Sequence of chain 1.B:
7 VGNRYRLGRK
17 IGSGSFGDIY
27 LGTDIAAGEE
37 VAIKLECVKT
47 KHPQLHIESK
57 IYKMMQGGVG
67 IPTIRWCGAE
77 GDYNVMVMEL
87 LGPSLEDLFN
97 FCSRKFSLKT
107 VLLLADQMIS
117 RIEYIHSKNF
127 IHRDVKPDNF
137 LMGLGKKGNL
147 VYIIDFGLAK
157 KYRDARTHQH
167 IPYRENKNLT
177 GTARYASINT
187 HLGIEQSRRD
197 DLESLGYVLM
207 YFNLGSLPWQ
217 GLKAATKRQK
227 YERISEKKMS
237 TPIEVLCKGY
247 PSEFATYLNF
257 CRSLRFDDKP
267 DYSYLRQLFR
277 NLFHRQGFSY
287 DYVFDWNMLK

The protein below binds the small molecule below.
Small molecule (SMILES): Nc1ncnc2c1c(COc1cccc(Cl)c1)nn2C1CCOCC1

Binding-site contacts:
Ligand atom O2 contacts residue MET84 of chain 1.B at 3.8 Å.
Ligand atom C12 contacts residue MET84 of chain 1.B at 3.8 Å (hydrophobic).
Ligand atom N3 contacts residue ALA38 of chain 1.B at 3.4 Å.
Ligand atom C3 contacts residue ALA38 of chain 1.B at 3.8 Å (hydrophobic).
Ligand atom C3 contacts residue MET84 of chain 1.B at 3.6 Å (hydrophobic).
Ligand atom N1 contacts residue ILE150 of chain 1.B at 3.6 Å.
Ligand atom C10 contacts residue ALA38 of chain 1.B at 3.5 Å (hydrophobic).
Ligand atom C2 contacts residue ILE25 of chain 1.B at 3.3 Å (hydrophobic).
Ligand atom C11 contacts residue ILE150 of chain 1.B at 3.8 Å (hydrophobic).
Ligand atom C14 contacts residue SER19 of chain 1.B at 3.8 Å.
Ligand atom C4 contacts residue LYS40 of chain 1.B at 3.5 Å.
Ligand atom C1 contacts residue MET84 of chain 1.B at 3.6 Å (hydrophobic).
Ligand atom N4 contacts residue LEU87 of chain 1.B at 2.9 Å (h-bond).
Ligand atom C6 contacts residue MET84 of chain 1.B at 3.9 Å (hydrophobic).
Ligand atom C1 contacts residue ILE25 of chain 1.B at 3.6 Å (hydrophobic).
Ligand atom C5 contacts residue MET82 of chain 1.B at 3.5 Å (hydrophobic).
Ligand atom C6 contacts residue MET82 of chain 1.B at 3.7 Å (hydrophobic).
Ligand atom C4 contacts residue MET82 of chain 1.B at 3.2 Å (hydrophobic).
Ligand atom CL1 contacts residue MET82 of chain 1.B at 3.5 Å.
Ligand atom C14 contacts residue GLY18 of chain 1.B at 3.1 Å.
Ligand atom C15 contacts residue SER19 of chain 1.B at 3.9 Å.
Ligand atom C7 contacts residue LEU87 of chain 1.B at 3.3 Å (hydrophobic).
Ligand atom C8 contacts residue LEU137 of chain 1.B at 3.6 Å (hydrophobic).
Ligand atom N1 contacts residue ILE25 of chain 1.B at 3.8 Å.
Ligand atom C15 contacts residue GLY18 of chain 1.B at 3.6 Å.
Ligand atom O1 contacts residue SER19 of chain 1.B at 3.7 Å.
Ligand atom CL1 contacts residue GLU54 of chain 1.B at 3.3 Å.
Ligand atom N2 contacts residue LEU137 of chain 1.B at 3.8 Å.
Ligand atom N3 contacts residue GLU85 of chain 1.B at 3.1 Å (salt-bridge).
Ligand atom C6 contacts residue LYS40 of chain 1.B at 3.6 Å.
Ligand atom C5 contacts residue LYS40 of chain 1.B at 3.5 Å.
Ligand atom N2 contacts residue ILE17 of chain 1.B at 3.7 Å.
Ligand atom N4 contacts residue GLU85 of chain 1.B at 3.9 Å.
Ligand atom N4 contacts residue LEU86 of chain 1.B at 3.8 Å.
Ligand atom CL1 contacts residue LYS40 of chain 1.B at 3.6 Å.
Ligand atom N4 contacts residue ALA38 of chain 1.B at 3.8 Å.
Ligand atom N3 contacts residue MET84 of chain 1.B at 3.3 Å (h-bond).
Ligand atom C7 contacts residue LEU86 of chain 1.B at 3.8 Å (hydrophobic).
Ligand atom O2 contacts residue ILE25 of chain 1.B at 3.4 Å.
Ligand atom C3 contacts residue ILE25 of chain 1.B at 3.9 Å (hydrophobic).